A small-molecule ligand and the protein it binds are described below.
Small molecule (SMILES): CC(=O)N[C@@H]1[C@@H](O)[C@H](O)[C@@H](CO)O[C@H]1O

Sequence of chain 1.A:
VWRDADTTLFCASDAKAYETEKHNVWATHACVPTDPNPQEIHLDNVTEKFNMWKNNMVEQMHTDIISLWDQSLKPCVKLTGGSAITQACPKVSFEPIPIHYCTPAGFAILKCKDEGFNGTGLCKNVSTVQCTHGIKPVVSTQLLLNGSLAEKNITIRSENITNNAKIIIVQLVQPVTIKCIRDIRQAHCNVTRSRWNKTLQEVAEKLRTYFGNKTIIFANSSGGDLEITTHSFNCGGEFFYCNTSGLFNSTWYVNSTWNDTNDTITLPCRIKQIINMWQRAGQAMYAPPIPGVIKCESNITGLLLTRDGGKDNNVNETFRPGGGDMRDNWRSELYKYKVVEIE

Binding-site contacts:
Ligand atom C7 contacts residue ASP32 of chain 1.C at 3.7 Å.
Ligand atom C1 contacts residue TYR91 of chain 1.C at 4.2 Å (hydrophobic).
Ligand atom O6 contacts residue GLU159 of chain 1.A at 4.1 Å.
Ligand atom C5 contacts residue ASN160 of chain 1.A at 3.6 Å.
Ligand atom C4 contacts residue ASN160 of chain 1.A at 4.2 Å.
Ligand atom O3 contacts residue GLY30 of chain 1.C at 3.4 Å (h-bond).
Ligand atom N2 contacts residue TYR91 of chain 1.C at 3.5 Å (h-bond).
Ligand atom O7 contacts residue GLY28 of chain 1.C at 4.2 Å.
Ligand atom C2 contacts residue TYR91 of chain 1.C at 4.5 Å (hydrophobic).
Ligand atom O7 contacts residue VAL29 of chain 1.C at 4.2 Å.
Ligand atom C7 contacts residue ASN160 of chain 1.A at 3.6 Å.
Ligand atom C3 contacts residue ASN160 of chain 1.A at 3.7 Å.
Ligand atom C7 contacts residue TYR91 of chain 1.C at 3.9 Å (hydrophobic).
Ligand atom C8 contacts residue GLN90 of chain 1.C at 3.6 Å.
Ligand atom N2 contacts residue VAL29 of chain 1.C at 4.0 Å.
Ligand atom C1 contacts residue GLU159 of chain 1.A at 4.2 Å.
Ligand atom O7 contacts residue ASN160 of chain 1.A at 4.0 Å.
Ligand atom C2 contacts residue ASP32 of chain 1.C at 3.6 Å.
Ligand atom C3 contacts residue GLY30 of chain 1.C at 4.2 Å.
Ligand atom C8 contacts residue TYR91 of chain 1.C at 3.6 Å (hydrophobic).
Ligand atom C1 contacts residue ASN160 of chain 1.A at 1.4 Å.
Ligand atom N2 contacts residue ASP32 of chain 1.C at 2.8 Å (salt-bridge).
Ligand atom C2 contacts residue ASN160 of chain 1.A at 2.3 Å.
Ligand atom C8 contacts residue ASP32 of chain 1.C at 3.7 Å.
Ligand atom C7 contacts residue THR162 of chain 1.A at 3.8 Å.
Ligand atom O5 contacts residue ASN160 of chain 1.A at 2.4 Å (h-bond).
Ligand atom C8 contacts residue VAL29 of chain 1.C at 3.5 Å (hydrophobic).
Ligand atom C8 contacts residue THR162 of chain 1.A at 3.7 Å.
Ligand atom O7 contacts residue THR162 of chain 1.A at 3.6 Å (h-bond).
Ligand atom C7 contacts residue VAL29 of chain 1.C at 3.9 Å (hydrophobic).
Ligand atom N2 contacts residue ASN160 of chain 1.A at 2.8 Å (h-bond).
Ligand atom O3 contacts residue VAL29 of chain 1.C at 3.7 Å.
Ligand atom C1 contacts residue ASP32 of chain 1.C at 3.6 Å.
Ligand atom O5 contacts residue GLU159 of chain 1.A at 3.8 Å.
Ligand atom C3 contacts residue ASP32 of chain 1.C at 4.0 Å.

Sequence of chain 1.C:
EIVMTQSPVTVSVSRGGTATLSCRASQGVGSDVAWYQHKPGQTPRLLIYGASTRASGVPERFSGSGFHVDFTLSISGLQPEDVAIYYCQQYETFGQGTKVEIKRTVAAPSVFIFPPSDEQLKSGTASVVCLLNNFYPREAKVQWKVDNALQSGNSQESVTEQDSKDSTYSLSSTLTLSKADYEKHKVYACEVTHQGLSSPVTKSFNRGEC